Sequence of chain 1.A:
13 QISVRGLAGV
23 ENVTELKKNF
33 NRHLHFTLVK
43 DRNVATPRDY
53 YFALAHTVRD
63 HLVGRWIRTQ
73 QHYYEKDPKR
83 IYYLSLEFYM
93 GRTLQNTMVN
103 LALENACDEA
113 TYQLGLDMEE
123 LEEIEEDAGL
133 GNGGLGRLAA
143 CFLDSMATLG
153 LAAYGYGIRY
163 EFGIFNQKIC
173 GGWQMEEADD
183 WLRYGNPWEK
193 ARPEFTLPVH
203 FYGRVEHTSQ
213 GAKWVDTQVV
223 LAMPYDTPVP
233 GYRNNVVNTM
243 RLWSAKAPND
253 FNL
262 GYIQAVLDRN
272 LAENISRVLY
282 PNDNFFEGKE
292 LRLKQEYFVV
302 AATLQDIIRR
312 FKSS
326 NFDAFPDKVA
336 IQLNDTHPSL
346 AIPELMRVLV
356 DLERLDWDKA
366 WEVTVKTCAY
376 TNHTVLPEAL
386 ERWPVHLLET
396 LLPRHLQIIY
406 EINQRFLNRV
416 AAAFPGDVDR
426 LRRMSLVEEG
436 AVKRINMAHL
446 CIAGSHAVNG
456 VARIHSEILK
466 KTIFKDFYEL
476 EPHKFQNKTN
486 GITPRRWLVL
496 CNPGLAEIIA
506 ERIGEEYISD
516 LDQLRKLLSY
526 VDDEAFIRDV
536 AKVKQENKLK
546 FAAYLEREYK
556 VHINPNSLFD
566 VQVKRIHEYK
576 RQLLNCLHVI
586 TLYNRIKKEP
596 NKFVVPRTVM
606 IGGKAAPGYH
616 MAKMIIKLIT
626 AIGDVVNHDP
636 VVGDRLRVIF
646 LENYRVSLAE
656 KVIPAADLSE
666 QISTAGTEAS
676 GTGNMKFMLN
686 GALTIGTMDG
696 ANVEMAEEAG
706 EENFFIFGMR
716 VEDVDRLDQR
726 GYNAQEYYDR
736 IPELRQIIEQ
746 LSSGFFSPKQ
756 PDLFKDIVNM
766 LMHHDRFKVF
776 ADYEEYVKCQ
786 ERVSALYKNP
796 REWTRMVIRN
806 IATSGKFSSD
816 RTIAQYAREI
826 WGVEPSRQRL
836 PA

The protein below binds the small molecule below.
Small molecule (SMILES): OC[C@H]1O[C@@H](c2csc(-c3ccc4ccccc4c3)n2)[C@H](O)[C@@H](O)[C@@H]1O

Binding-site contacts:
Ligand atom C7 contacts residue ASN285 of chain 1.A at 3.6 Å.
Ligand atom C6' contacts residue ASN485 of chain 1.A at 3.3 Å.
Ligand atom C3' contacts residue GLU673 of chain 1.A at 3.4 Å.
Ligand atom O4' contacts residue ASN485 of chain 1.A at 3.5 Å (h-bond).
Ligand atom O6' contacts residue ASN485 of chain 1.A at 2.7 Å (h-bond).
Ligand atom C15 contacts residue ASN283 of chain 1.A at 3.2 Å.
Ligand atom O3' contacts residue GLU673 of chain 1.A at 2.8 Å (salt-bridge).
Ligand atom C6' contacts residue HIS378 of chain 1.A at 3.3 Å.
Ligand atom C12 contacts residue HIS342 of chain 1.A at 3.3 Å.
Ligand atom C2 contacts residue THR379 of chain 1.A at 3.7 Å.
Ligand atom C2 contacts residue ASN285 of chain 1.A at 3.4 Å.
Ligand atom N5 contacts residue LEU137 of chain 1.A at 3.7 Å.
Ligand atom O2' contacts residue GLU673 of chain 1.A at 3.1 Å (salt-bridge).
Ligand atom C4 contacts residue ASN285 of chain 1.A at 3.4 Å.
Ligand atom O5' contacts residue HIS378 of chain 1.A at 3.6 Å.
Ligand atom O2' contacts residue TYR574 of chain 1.A at 3.0 Å (h-bond).
Ligand atom C6 contacts residue ASN285 of chain 1.A at 3.5 Å.
Ligand atom O6' contacts residue HIS378 of chain 1.A at 2.6 Å (h-bond).
Ligand atom C14 contacts residue ARG293 of chain 1.A at 3.5 Å.
Ligand atom C10 contacts residue ASN283 of chain 1.A at 3.5 Å.
Ligand atom C2' contacts residue HIS378 of chain 1.A at 3.5 Å.
Ligand atom C13 contacts residue HIS342 of chain 1.A at 3.7 Å.
Ligand atom C1 contacts residue ASN285 of chain 1.A at 3.2 Å.
Ligand atom O3' contacts residue GLY676 of chain 1.A at 3.0 Å (h-bond).
Ligand atom N5 contacts residue ASN285 of chain 1.A at 3.2 Å (h-bond).
Ligand atom O5' contacts residue LEU137 of chain 1.A at 3.8 Å.
Ligand atom C5' contacts residue LEU137 of chain 1.A at 3.7 Å (hydrophobic).
Ligand atom S3 contacts residue THR379 of chain 1.A at 3.6 Å.
Ligand atom O2' contacts residue ASN285 of chain 1.A at 3.1 Å (h-bond).
Ligand atom C2 contacts residue HIS378 of chain 1.A at 3.0 Å.
Ligand atom O3' contacts residue ALA674 of chain 1.A at 3.2 Å (h-bond).
Ligand atom S3 contacts residue ASN285 of chain 1.A at 3.6 Å (h-bond).
Ligand atom O4' contacts residue SER675 of chain 1.A at 3.6 Å.
Ligand atom C9 contacts residue ASN283 of chain 1.A at 3.4 Å.
Ligand atom O4' contacts residue GLY676 of chain 1.A at 2.8 Å (h-bond).
Ligand atom C9 contacts residue HIS342 of chain 1.A at 3.5 Å.
Ligand atom O3' contacts residue SER675 of chain 1.A at 3.0 Å (h-bond).
Ligand atom C13 contacts residue PHE286 of chain 1.A at 3.4 Å (hydrophobic).
Ligand atom C8 contacts residue HIS342 of chain 1.A at 3.5 Å.
Ligand atom C10 contacts residue GLU89 of chain 1.A at 3.4 Å.